Sequence of chain 1.A:
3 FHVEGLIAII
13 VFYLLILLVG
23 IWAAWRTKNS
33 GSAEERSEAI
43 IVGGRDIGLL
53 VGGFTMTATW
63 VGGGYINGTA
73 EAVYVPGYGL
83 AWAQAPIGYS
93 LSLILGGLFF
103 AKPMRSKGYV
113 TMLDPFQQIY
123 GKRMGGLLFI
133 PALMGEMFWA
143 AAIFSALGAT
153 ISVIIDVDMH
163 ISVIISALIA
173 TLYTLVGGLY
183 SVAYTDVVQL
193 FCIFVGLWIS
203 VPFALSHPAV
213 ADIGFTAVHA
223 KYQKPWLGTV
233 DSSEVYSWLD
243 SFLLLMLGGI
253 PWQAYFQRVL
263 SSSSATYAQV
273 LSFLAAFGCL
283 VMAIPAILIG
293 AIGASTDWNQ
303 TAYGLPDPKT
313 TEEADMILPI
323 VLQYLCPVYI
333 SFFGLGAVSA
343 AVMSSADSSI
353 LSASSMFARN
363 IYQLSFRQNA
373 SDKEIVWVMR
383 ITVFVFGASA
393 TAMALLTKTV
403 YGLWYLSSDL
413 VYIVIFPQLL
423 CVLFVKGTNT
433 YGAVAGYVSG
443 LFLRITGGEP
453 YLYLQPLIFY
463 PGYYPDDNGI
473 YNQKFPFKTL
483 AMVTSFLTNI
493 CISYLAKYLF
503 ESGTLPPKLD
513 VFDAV

Binding-site contacts:
Ligand atom CAI contacts residue LEU247 of chain 1.A at 3.9 Å (hydrophobic).
Ligand atom CAC contacts residue TYR91 of chain 1.A at 3.2 Å (hydrophobic).
Ligand atom CAG contacts residue TYR91 of chain 1.A at 4.0 Å (hydrophobic).
Ligand atom CBB contacts residue TRP254 of chain 1.A at 3.4 Å (hydrophobic).
Ligand atom OBC contacts residue TRP254 of chain 1.A at 3.9 Å.
Ligand atom CAN contacts residue TYR407 of chain 1.A at 3.5 Å (hydrophobic).
Ligand atom CAO contacts residue TYR407 of chain 1.A at 3.7 Å (hydrophobic).
Ligand atom CAI contacts residue SER410 of chain 1.A at 3.6 Å.
Ligand atom CBA contacts residue TRP141 of chain 1.A at 3.5 Å (hydrophobic).
Ligand atom CAU contacts residue TYR453 of chain 1.A at 3.2 Å (hydrophobic).
Ligand atom CAD contacts residue TYR91 of chain 1.A at 4.1 Å (hydrophobic).
Ligand atom CAY contacts residue TYR80 of chain 1.A at 3.2 Å (hydrophobic).
Ligand atom NAA contacts residue TYR91 of chain 1.A at 3.5 Å (h-bond).
Ligand atom CAV contacts residue TYR407 of chain 1.A at 3.9 Å (hydrophobic).
Ligand atom OBC contacts residue TRP406 of chain 1.A at 3.2 Å (h-bond).
Ligand atom CBA contacts residue TRP62 of chain 1.A at 3.4 Å (hydrophobic).
Ligand atom OBC contacts residue SER410 of chain 1.A at 4.0 Å.
Ligand atom CAL contacts residue TRP406 of chain 1.A at 3.3 Å (hydrophobic).
Ligand atom CAL contacts residue TYR91 of chain 1.A at 3.4 Å (hydrophobic).
Ligand atom CAK contacts residue TRP406 of chain 1.A at 3.5 Å (hydrophobic).
Ligand atom CBB contacts residue TRP141 of chain 1.A at 4.0 Å (hydrophobic).
Ligand atom CAV contacts residue TYR453 of chain 1.A at 3.3 Å (hydrophobic).
Ligand atom CAC contacts residue TRP406 of chain 1.A at 4.0 Å (hydrophobic).
Ligand atom CBB contacts residue TRP62 of chain 1.A at 4.0 Å (hydrophobic).
Ligand atom NAA contacts residue TRP62 of chain 1.A at 4.0 Å.
Ligand atom CBA contacts residue TYR91 of chain 1.A at 3.4 Å (hydrophobic).
Ligand atom OAE contacts residue TRP254 of chain 1.A at 3.9 Å.
Ligand atom CAD contacts residue TRP406 of chain 1.A at 3.8 Å (hydrophobic).
Ligand atom CAH contacts residue SER410 of chain 1.A at 3.1 Å.
Ligand atom CAJ contacts residue LEU247 of chain 1.A at 4.0 Å (hydrophobic).
Ligand atom CAR contacts residue TYR407 of chain 1.A at 4.0 Å (hydrophobic).
Ligand atom CAX contacts residue TYR407 of chain 1.A at 3.8 Å (hydrophobic).
Ligand atom CAB contacts residue TRP62 of chain 1.A at 3.9 Å (hydrophobic).
Ligand atom CAM contacts residue TYR407 of chain 1.A at 3.7 Å (hydrophobic).
Ligand atom CAB contacts residue TRP254 of chain 1.A at 4.0 Å (hydrophobic).
Ligand atom CAB contacts residue TYR91 of chain 1.A at 3.3 Å (hydrophobic).
Ligand atom CAK contacts residue TYR91 of chain 1.A at 4.1 Å (hydrophobic).
Ligand atom CAU contacts residue TYR407 of chain 1.A at 3.6 Å (hydrophobic).
Ligand atom CAG contacts residue TRP406 of chain 1.A at 3.6 Å (hydrophobic).
Ligand atom CAF contacts residue TYR91 of chain 1.A at 3.3 Å (hydrophobic).

This protein binds this small molecule.
Small molecule (SMILES): C[N+]1(C)CCO[C@@](O)(c2ccc(-c3ccc([C@@]4(O)C[N+](C)(C)CCO4)cc3)cc2)C1